Binding-site contacts:
Ligand atom O7 contacts residue ASN167 of chain 1.C at 3.5 Å (h-bond).
Ligand atom O6 contacts residue GLY174 of chain 1.C at 3.9 Å.
Ligand atom C1 contacts residue ASN167 of chain 1.C at 1.5 Å.
Ligand atom C1 contacts residue SER169 of chain 1.C at 3.9 Å.
Ligand atom C5 contacts residue ASN167 of chain 1.C at 3.8 Å.
Ligand atom C8 contacts residue ASN114 of chain 1.C at 3.4 Å.
Ligand atom C2 contacts residue ASN167 of chain 1.C at 2.6 Å.
Ligand atom O6 contacts residue ALA173 of chain 1.C at 3.4 Å (h-bond).
Ligand atom C1 contacts residue TYR219 of chain 1.C at 4.0 Å (hydrophobic).
Ligand atom C8 contacts residue ILE113 of chain 1.C at 3.1 Å (hydrophobic).
Ligand atom N2 contacts residue TYR219 of chain 1.C at 3.0 Å (h-bond).
Ligand atom C3 contacts residue ASN167 of chain 1.C at 3.9 Å.
Ligand atom C7 contacts residue ILE113 of chain 1.C at 4.2 Å (hydrophobic).
Ligand atom O7 contacts residue HIS170 of chain 1.C at 3.4 Å (h-bond).
Ligand atom C8 contacts residue TYR219 of chain 1.C at 3.4 Å (hydrophobic).
Ligand atom C2 contacts residue TYR219 of chain 1.C at 4.0 Å (hydrophobic).
Ligand atom C4 contacts residue ASN167 of chain 1.C at 4.4 Å.
Ligand atom C5 contacts residue SER169 of chain 1.C at 3.7 Å.
Ligand atom O5 contacts residue SER169 of chain 1.C at 3.7 Å.
Ligand atom C7 contacts residue HIS170 of chain 1.C at 3.9 Å.
Ligand atom O7 contacts residue ILE113 of chain 1.C at 4.2 Å.
Ligand atom C7 contacts residue ASN167 of chain 1.C at 3.4 Å.
Ligand atom O5 contacts residue ASN167 of chain 1.C at 2.4 Å (h-bond).
Ligand atom C8 contacts residue SER111 of chain 1.C at 4.2 Å.
Ligand atom N2 contacts residue ASN167 of chain 1.C at 3.0 Å (h-bond).
Ligand atom C7 contacts residue TYR219 of chain 1.C at 3.6 Å (hydrophobic).
Ligand atom C6 contacts residue SER169 of chain 1.C at 4.2 Å.
Ligand atom C8 contacts residue GLN165 of chain 1.C at 3.9 Å.
Ligand atom C8 contacts residue GLY174 of chain 1.C at 4.1 Å.
Ligand atom C6 contacts residue GLY174 of chain 1.C at 3.8 Å.
Ligand atom C6 contacts residue ALA173 of chain 1.C at 3.7 Å (hydrophobic).
Ligand atom C8 contacts residue HIS170 of chain 1.C at 3.6 Å.
Ligand atom C8 contacts residue TYR172 of chain 1.C at 3.8 Å (hydrophobic).

Sequence of chain 1.C:
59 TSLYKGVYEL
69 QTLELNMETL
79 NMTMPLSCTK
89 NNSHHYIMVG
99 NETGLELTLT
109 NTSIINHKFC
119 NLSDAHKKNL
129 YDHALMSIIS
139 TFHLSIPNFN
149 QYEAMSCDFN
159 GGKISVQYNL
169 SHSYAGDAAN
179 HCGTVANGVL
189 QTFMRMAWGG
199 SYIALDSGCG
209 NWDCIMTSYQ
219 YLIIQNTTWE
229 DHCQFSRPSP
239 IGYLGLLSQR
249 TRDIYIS

This protein binds this small molecule.
Small molecule (SMILES): CC(=O)N[C@H]1[C@H](O[C@H]2[C@H](O)[C@@H](NC(C)=O)CO[C@@H]2CO)O[C@H](CO)[C@@H](O)[C@@H]1O